Sequence of chain 1.A:
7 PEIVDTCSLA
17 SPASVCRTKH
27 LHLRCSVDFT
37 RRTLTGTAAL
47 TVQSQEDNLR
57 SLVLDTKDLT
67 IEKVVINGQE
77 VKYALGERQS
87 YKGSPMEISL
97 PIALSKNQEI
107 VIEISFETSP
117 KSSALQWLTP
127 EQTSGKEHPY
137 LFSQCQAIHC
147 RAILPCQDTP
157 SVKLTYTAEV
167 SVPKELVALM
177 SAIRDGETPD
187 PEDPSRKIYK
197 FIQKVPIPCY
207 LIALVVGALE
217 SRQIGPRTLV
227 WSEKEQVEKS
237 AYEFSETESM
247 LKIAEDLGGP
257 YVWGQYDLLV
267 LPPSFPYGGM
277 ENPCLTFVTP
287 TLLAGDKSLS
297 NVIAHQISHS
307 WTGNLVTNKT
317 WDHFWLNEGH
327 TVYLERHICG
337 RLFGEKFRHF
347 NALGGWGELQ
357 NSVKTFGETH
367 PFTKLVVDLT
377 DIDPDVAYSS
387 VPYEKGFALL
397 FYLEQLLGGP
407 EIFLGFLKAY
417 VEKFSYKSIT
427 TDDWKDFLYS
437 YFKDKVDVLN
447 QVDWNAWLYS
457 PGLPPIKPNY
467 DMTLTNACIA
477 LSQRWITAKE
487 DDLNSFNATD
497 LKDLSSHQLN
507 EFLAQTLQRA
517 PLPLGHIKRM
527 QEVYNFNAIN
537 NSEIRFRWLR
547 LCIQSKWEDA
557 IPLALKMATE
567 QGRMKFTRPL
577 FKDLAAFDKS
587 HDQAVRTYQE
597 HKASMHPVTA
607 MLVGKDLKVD

Binding-site contacts:
Ligand atom NH2 contacts residue TYR384 of chain 1.A at 3.3 Å.
Ligand atom NH1 contacts residue SER386 of chain 1.A at 2.9 Å (h-bond).
Ligand atom OG contacts residue GLN302 of chain 1.A at 2.9 Å (h-bond).
Ligand atom N contacts residue GLU324 of chain 1.A at 3.1 Å (salt-bridge).
Ligand atom O contacts residue ARG569 of chain 1.A at 2.8 Å (salt-bridge).
Ligand atom O contacts residue ZN1 of chain 1.C at 2.6 Å.
Ligand atom NH2 contacts residue TYR273 of chain 1.A at 3.1 Å (h-bond).
Ligand atom NE contacts residue TYR273 of chain 1.A at 3.3 Å.
Ligand atom OXT contacts residue GLY274 of chain 1.A at 3.2 Å (h-bond).
Ligand atom CG contacts residue GLN142 of chain 1.A at 3.4 Å.
Ligand atom NH1 contacts residue GLU354 of chain 1.A at 3.5 Å (salt-bridge).
Ligand atom CD contacts residue SER386 of chain 1.A at 3.2 Å.
Ligand atom CB contacts residue GLN302 of chain 1.A at 3.5 Å.
Ligand atom N contacts residue GLY275 of chain 1.A at 2.9 Å (h-bond).
Ligand atom CB contacts residue GLY275 of chain 1.A at 3.2 Å.
Ligand atom O contacts residue TYR389 of chain 1.A at 2.6 Å (h-bond).
Ligand atom C contacts residue HIS301 of chain 1.A at 3.5 Å.
Ligand atom OG contacts residue HIS301 of chain 1.A at 3.4 Å.
Ligand atom C contacts residue TYR389 of chain 1.A at 3.5 Å (hydrophobic).
Ligand atom OXT contacts residue LYS571 of chain 1.A at 3.5 Å.
Ligand atom O contacts residue HIS301 of chain 1.A at 3.0 Å (h-bond).
Ligand atom N contacts residue ZN1 of chain 1.C at 2.0 Å.
Ligand atom CA contacts residue ZN1 of chain 1.C at 3.0 Å.
Ligand atom NE contacts residue SER386 of chain 1.A at 3.1 Å (h-bond).
Ligand atom O contacts residue GLU324 of chain 1.A at 3.2 Å (salt-bridge).
Ligand atom OXT contacts residue ARG569 of chain 1.A at 3.0 Å (salt-bridge).
Ligand atom N contacts residue GLU277 of chain 1.A at 2.9 Å (salt-bridge).
Ligand atom NH1 contacts residue GLN142 of chain 1.A at 2.8 Å (h-bond).
Ligand atom C contacts residue ZN1 of chain 1.C at 3.0 Å.
Ligand atom CG contacts residue TYR384 of chain 1.A at 3.3 Å (hydrophobic).
Ligand atom NE contacts residue TYR384 of chain 1.A at 3.5 Å.
Ligand atom C contacts residue GLY274 of chain 1.A at 3.5 Å.
Ligand atom CA contacts residue GLU277 of chain 1.A at 3.3 Å.
Ligand atom O contacts residue TYR273 of chain 1.A at 3.4 Å.
Ligand atom CD contacts residue GLN142 of chain 1.A at 3.3 Å.
Ligand atom N contacts residue HIS305 of chain 1.A at 3.1 Å (h-bond).
Ligand atom CZ contacts residue SER386 of chain 1.A at 3.1 Å.
Ligand atom CA contacts residue GLY275 of chain 1.A at 3.2 Å.
Ligand atom N contacts residue TYR384 of chain 1.A at 3.5 Å (h-bond).
Ligand atom O contacts residue GLY274 of chain 1.A at 2.8 Å (h-bond).

The small molecule below binds the protein below.
Small molecule (SMILES): NC(N)=NC/C=C/[C@H](NC(=O)[C@H](CO)NC(=O)[C@@H](N)CCCN=C(N)N)C(=O)O